A small-molecule ligand and the protein it binds are described below.
Small molecule (SMILES): CC(=O)N[C@@H]1[C@@H](O)[C@H](O)[C@@H](CO)O[C@H]1O

Binding-site contacts:
Ligand atom C1 contacts residue SER735 of chain 1.C at 3.7 Å.
Ligand atom C5 contacts residue ASN733 of chain 1.C at 3.8 Å.
Ligand atom C3 contacts residue ASN733 of chain 1.C at 3.9 Å.
Ligand atom O5 contacts residue ASN733 of chain 1.C at 2.4 Å (h-bond).
Ligand atom C6 contacts residue SER735 of chain 1.C at 4.0 Å.
Ligand atom C8 contacts residue GLN722 of chain 1.C at 3.2 Å.
Ligand atom O7 contacts residue LEU721 of chain 1.C at 3.8 Å.
Ligand atom C5 contacts residue SER735 of chain 1.C at 3.5 Å.
Ligand atom C7 contacts residue GLN722 of chain 1.C at 4.0 Å.
Ligand atom O6 contacts residue SER735 of chain 1.C at 3.3 Å (h-bond).
Ligand atom C8 contacts residue LEU773 of chain 1.C at 3.6 Å (hydrophobic).
Ligand atom C2 contacts residue ASN733 of chain 1.C at 2.5 Å.
Ligand atom N2 contacts residue ASN733 of chain 1.C at 2.9 Å (h-bond).
Ligand atom C8 contacts residue ASN733 of chain 1.C at 4.3 Å.
Ligand atom C7 contacts residue ASN733 of chain 1.C at 3.6 Å.
Ligand atom C1 contacts residue ASN733 of chain 1.C at 1.5 Å.
Ligand atom C8 contacts residue LEU721 of chain 1.C at 4.1 Å (hydrophobic).
Ligand atom C4 contacts residue ASN733 of chain 1.C at 4.3 Å.
Ligand atom O7 contacts residue GLN722 of chain 1.C at 3.8 Å.
Ligand atom O5 contacts residue SER735 of chain 1.C at 3.4 Å (h-bond).
Ligand atom C8 contacts residue THR723 of chain 1.C at 4.3 Å.
Ligand atom C7 contacts residue LEU721 of chain 1.C at 4.2 Å (hydrophobic).
Ligand atom O7 contacts residue ASN733 of chain 1.C at 3.8 Å.

Sequence of chain 1.C:
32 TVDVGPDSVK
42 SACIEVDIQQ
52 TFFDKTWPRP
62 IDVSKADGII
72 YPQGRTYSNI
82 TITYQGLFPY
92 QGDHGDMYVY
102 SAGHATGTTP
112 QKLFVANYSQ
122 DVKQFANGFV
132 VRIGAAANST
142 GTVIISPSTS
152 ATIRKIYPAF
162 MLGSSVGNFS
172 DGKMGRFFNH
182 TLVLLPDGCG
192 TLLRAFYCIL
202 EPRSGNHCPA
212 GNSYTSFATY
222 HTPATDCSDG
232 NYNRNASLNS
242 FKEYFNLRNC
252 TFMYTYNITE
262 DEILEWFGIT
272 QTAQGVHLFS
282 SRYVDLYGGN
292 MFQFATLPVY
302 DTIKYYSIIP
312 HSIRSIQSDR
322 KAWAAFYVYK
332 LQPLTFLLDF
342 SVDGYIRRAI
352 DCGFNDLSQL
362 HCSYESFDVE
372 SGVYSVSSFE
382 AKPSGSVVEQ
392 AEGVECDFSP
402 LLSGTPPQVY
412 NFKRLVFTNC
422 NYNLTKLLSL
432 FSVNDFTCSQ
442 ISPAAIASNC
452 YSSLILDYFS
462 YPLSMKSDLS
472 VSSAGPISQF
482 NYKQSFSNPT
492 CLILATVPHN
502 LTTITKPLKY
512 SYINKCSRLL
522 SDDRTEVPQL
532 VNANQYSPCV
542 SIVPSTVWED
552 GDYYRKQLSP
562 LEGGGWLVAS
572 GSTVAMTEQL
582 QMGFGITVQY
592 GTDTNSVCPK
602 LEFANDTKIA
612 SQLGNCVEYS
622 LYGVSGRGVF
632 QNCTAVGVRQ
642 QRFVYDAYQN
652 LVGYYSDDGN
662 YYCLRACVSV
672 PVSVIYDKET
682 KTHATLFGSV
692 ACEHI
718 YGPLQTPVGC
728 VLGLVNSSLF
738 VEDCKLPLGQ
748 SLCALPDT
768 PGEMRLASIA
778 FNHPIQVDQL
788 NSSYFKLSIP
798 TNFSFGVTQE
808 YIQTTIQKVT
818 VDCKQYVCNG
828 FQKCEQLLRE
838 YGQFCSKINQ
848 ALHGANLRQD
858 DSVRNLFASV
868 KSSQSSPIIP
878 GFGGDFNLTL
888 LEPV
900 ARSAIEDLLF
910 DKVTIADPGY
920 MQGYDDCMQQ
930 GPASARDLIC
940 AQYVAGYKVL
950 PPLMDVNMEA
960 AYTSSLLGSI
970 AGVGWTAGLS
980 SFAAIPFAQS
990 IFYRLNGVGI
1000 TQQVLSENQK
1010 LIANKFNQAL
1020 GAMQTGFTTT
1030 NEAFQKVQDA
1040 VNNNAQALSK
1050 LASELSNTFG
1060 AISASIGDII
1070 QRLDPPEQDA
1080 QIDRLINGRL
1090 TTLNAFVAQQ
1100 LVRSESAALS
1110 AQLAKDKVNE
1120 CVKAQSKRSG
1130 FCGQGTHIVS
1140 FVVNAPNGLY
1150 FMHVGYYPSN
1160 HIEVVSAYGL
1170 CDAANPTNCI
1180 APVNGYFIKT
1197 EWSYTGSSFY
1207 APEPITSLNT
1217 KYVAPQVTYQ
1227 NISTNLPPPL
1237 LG